Sequence of chain 1.B:
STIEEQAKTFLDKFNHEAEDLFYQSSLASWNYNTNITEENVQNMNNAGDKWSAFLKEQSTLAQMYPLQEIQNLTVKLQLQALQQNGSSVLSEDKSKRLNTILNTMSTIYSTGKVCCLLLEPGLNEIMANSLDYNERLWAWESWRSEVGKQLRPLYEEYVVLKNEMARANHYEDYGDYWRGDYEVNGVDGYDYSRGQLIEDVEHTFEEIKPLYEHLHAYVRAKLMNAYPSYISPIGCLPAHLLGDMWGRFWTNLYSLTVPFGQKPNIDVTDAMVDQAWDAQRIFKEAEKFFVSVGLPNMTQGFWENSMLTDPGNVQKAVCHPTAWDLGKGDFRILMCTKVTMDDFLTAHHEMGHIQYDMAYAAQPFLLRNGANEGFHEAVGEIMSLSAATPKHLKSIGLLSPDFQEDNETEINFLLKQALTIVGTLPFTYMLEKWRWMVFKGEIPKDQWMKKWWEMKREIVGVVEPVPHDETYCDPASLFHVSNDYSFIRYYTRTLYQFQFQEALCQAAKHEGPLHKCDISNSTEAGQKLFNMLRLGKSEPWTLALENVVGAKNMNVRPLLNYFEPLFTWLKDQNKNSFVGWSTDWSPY

A protein and the small-molecule ligand that binds it are described below.
Small molecule (SMILES): CC(=O)N[C@@H]1[C@@H](O)[C@H](O)[C@@H](CO)O[C@H]1O

Binding-site contacts:
Ligand atom C8 contacts residue ASN196 of chain 1.B at 3.2 Å.
Ligand atom C2 contacts residue ASN105 of chain 1.B at 2.7 Å.
Ligand atom C3 contacts residue GLN83 of chain 1.B at 4.2 Å.
Ligand atom O7 contacts residue GLN103 of chain 1.B at 4.3 Å.
Ligand atom C5 contacts residue ASN105 of chain 1.B at 3.6 Å.
Ligand atom C8 contacts residue VAL109 of chain 1.B at 4.4 Å (hydrophobic).
Ligand atom C4 contacts residue ASN105 of chain 1.B at 4.2 Å.
Ligand atom C8 contacts residue ASN105 of chain 1.B at 4.3 Å.
Ligand atom N2 contacts residue GLN83 of chain 1.B at 3.9 Å.
Ligand atom C1 contacts residue ASN105 of chain 1.B at 1.5 Å.
Ligand atom C7 contacts residue ASN105 of chain 1.B at 3.4 Å.
Ligand atom O3 contacts residue HIS197 of chain 1.B at 4.2 Å.
Ligand atom C8 contacts residue ALA195 of chain 1.B at 4.4 Å (hydrophobic).
Ligand atom C2 contacts residue GLN83 of chain 1.B at 4.1 Å.
Ligand atom C1 contacts residue GLN83 of chain 1.B at 3.8 Å.
Ligand atom C3 contacts residue ASN105 of chain 1.B at 3.9 Å.
Ligand atom O5 contacts residue ASN105 of chain 1.B at 2.3 Å (h-bond).
Ligand atom O7 contacts residue ASN105 of chain 1.B at 3.6 Å.
Ligand atom N2 contacts residue ASN105 of chain 1.B at 2.9 Å.
Ligand atom C7 contacts residue ASN196 of chain 1.B at 4.2 Å.